The protein below binds the small molecule below.
Small molecule (SMILES): C[C@H](CS)C(=O)N1CCC[C@H]1C(=O)O

Sequence of chain 1.A:
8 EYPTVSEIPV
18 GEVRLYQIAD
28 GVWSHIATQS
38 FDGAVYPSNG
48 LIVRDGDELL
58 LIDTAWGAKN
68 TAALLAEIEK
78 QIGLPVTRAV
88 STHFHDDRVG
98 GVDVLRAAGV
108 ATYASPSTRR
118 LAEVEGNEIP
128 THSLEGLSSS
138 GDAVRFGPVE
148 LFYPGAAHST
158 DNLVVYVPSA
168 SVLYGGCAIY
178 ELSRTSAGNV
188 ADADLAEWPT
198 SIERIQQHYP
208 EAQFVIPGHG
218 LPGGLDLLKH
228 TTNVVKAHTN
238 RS

Binding-site contacts:
Ligand atom C6 contacts residue PHE38 of chain 1.A at 4.1 Å (hydrophobic).
Ligand atom C4 contacts residue ASN186 of chain 1.A at 4.1 Å.
Ligand atom C3 contacts residue ASP94 of chain 1.A at 4.1 Å.
Ligand atom C1 contacts residue ZN1 of chain 1.G at 3.2 Å.
Ligand atom O1 contacts residue ASN186 of chain 1.A at 2.9 Å (h-bond).
Ligand atom S contacts residue ZN1 of chain 1.H at 2.3 Å.
Ligand atom C1 contacts residue ASP94 of chain 1.A at 3.2 Å.
Ligand atom C2 contacts residue HIS216 of chain 1.A at 4.3 Å.
Ligand atom S contacts residue HIS92 of chain 1.A at 3.6 Å.
Ligand atom O3 contacts residue PHE38 of chain 1.A at 3.5 Å.
Ligand atom C7 contacts residue TYR43 of chain 1.A at 4.0 Å (hydrophobic).
Ligand atom C2 contacts residue ASP94 of chain 1.A at 3.7 Å.
Ligand atom C5 contacts residue TRP63 of chain 1.A at 3.6 Å (hydrophobic).
Ligand atom C7 contacts residue PHE38 of chain 1.A at 3.6 Å (hydrophobic).
Ligand atom S contacts residue HIS216 of chain 1.A at 3.7 Å.
Ligand atom C1 contacts residue ZN1 of chain 1.H at 3.3 Å.
Ligand atom C2 contacts residue TRP63 of chain 1.A at 4.5 Å (hydrophobic).
Ligand atom C6 contacts residue TYR43 of chain 1.A at 3.7 Å (hydrophobic).
Ligand atom S contacts residue HIS155 of chain 1.A at 3.3 Å (h-bond).
Ligand atom C9 contacts residue ASN186 of chain 1.A at 4.2 Å.
Ligand atom C2 contacts residue ZN1 of chain 1.H at 3.8 Å.
Ligand atom C6 contacts residue TRP63 of chain 1.A at 3.8 Å (hydrophobic).
Ligand atom C5 contacts residue HIS216 of chain 1.A at 4.4 Å.
Ligand atom S contacts residue ZN1 of chain 1.G at 2.3 Å.
Ligand atom C9 contacts residue PHE38 of chain 1.A at 3.8 Å (hydrophobic).
Ligand atom O2 contacts residue PHE38 of chain 1.A at 3.7 Å.
Ligand atom S contacts residue ASP94 of chain 1.A at 3.5 Å (salt-bridge).
Ligand atom C3 contacts residue TRP63 of chain 1.A at 3.8 Å (hydrophobic).
Ligand atom S contacts residue CYS174 of chain 1.A at 4.0 Å.
Ligand atom C1 contacts residue HIS92 of chain 1.A at 3.6 Å.
Ligand atom O3 contacts residue ASN186 of chain 1.A at 3.8 Å.
Ligand atom S contacts residue HIS90 of chain 1.A at 4.0 Å.
Ligand atom C8 contacts residue ASN186 of chain 1.A at 4.1 Å.